The protein below binds the small molecule below.
Small molecule (SMILES): C=C(CC[C@]12O[C@H](C(=O)O)[C@@](O)(C(=O)O)[C@](C(=O)O)(O1)[C@H](OC(=O)/C=C/[C@@H](C)C[C@@H](C)CC)[C@H]2O)[C@@H](OC(C)=O)[C@H](C)Cc1ccccc1

Binding-site contacts:
Ligand atom OAI contacts residue ARG51 of chain 1.B at 3.3 Å (salt-bridge).
Ligand atom OAN contacts residue TYR47 of chain 1.B at 2.7 Å (h-bond).
Ligand atom CAE contacts residue LEU170 of chain 1.B at 3.5 Å (hydrophobic).
Ligand atom CAE contacts residue ALA250 of chain 1.B at 2.6 Å (hydrophobic).
Ligand atom OAM contacts residue ARG271 of chain 1.B at 3.4 Å (salt-bridge).
Ligand atom OBD contacts residue PHE28 of chain 1.B at 3.4 Å.
Ligand atom OAJ contacts residue ARG271 of chain 1.B at 2.7 Å (salt-bridge).
Ligand atom CAQ contacts residue PHE28 of chain 1.B at 3.2 Å (hydrophobic).
Ligand atom OAM contacts residue HIS24 of chain 1.B at 3.1 Å (h-bond).
Ligand atom CAQ contacts residue SER27 of chain 1.B at 2.9 Å.
Ligand atom OAK contacts residue PHE28 of chain 1.B at 3.0 Å (h-bond).
Ligand atom CBU contacts residue ARG51 of chain 1.B at 3.5 Å.
Ligand atom OAN contacts residue SER25 of chain 1.B at 2.7 Å (h-bond).
Ligand atom OAM contacts residue LYS26 of chain 1.B at 2.7 Å (salt-bridge).
Ligand atom OAP contacts residue ARG51 of chain 1.B at 2.5 Å (salt-bridge).
Ligand atom OAO contacts residue ASN174 of chain 1.B at 2.8 Å (h-bond).
Ligand atom CAD contacts residue LEU170 of chain 1.B at 3.2 Å (hydrophobic).
Ligand atom CBH contacts residue SER27 of chain 1.B at 3.0 Å.
Ligand atom CAF contacts residue TYR47 of chain 1.B at 3.5 Å (hydrophobic).
Ligand atom OBE contacts residue ARG51 of chain 1.B at 3.2 Å (salt-bridge).
Ligand atom OAK contacts residue SER27 of chain 1.B at 2.9 Å (h-bond).
Ligand atom CAX contacts residue SER27 of chain 1.B at 3.5 Å.
Ligand atom CAV contacts residue VAL143 of chain 1.B at 3.5 Å (hydrophobic).
Ligand atom OBF contacts residue TYR47 of chain 1.B at 3.3 Å (h-bond).
Ligand atom CBQ contacts residue ASN174 of chain 1.B at 3.3 Å.
Ligand atom OBF contacts residue ARG51 of chain 1.B at 3.0 Å (salt-bridge).
Ligand atom CAC contacts residue LEU113 of chain 1.B at 3.3 Å (hydrophobic).
Ligand atom CAE contacts residue ALA254 of chain 1.B at 3.2 Å (hydrophobic).
Ligand atom OAK contacts residue SER25 of chain 1.B at 3.6 Å (h-bond).
Ligand atom CBL contacts residue SER25 of chain 1.B at 3.5 Å.
Ligand atom OAH contacts residue ARG177 of chain 1.B at 2.9 Å (salt-bridge).
Ligand atom OAL contacts residue ARG271 of chain 1.B at 2.8 Å (salt-bridge).
Ligand atom CBK contacts residue ARG271 of chain 1.B at 3.2 Å.
Ligand atom OAL contacts residue LYS26 of chain 1.B at 3.1 Å (salt-bridge).
Ligand atom OAN contacts residue PHE28 of chain 1.B at 3.2 Å.
Ligand atom OAH contacts residue SER27 of chain 1.B at 3.0 Å (h-bond).
Ligand atom CAR contacts residue SER27 of chain 1.B at 3.3 Å.
Ligand atom OAP contacts residue HIS24 of chain 1.B at 2.7 Å (h-bond).
Ligand atom CBV contacts residue ARG51 of chain 1.B at 3.4 Å.
Ligand atom CBB contacts residue ILE257 of chain 1.B at 3.4 Å (hydrophobic).

Sequence of chain 1.B:
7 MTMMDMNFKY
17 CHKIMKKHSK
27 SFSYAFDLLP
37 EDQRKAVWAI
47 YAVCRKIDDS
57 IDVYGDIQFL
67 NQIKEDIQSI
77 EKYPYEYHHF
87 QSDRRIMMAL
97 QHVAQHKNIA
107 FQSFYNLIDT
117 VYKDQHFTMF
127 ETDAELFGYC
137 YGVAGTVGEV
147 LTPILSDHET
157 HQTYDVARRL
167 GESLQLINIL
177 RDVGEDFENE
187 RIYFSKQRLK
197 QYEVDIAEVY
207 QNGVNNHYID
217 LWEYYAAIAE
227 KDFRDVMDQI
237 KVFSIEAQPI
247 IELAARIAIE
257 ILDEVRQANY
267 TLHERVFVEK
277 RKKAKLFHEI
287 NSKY